Binding-site contacts:
Ligand atom C07 contacts residue HEM1 of chain 1.E at 3.6 Å.
Ligand atom C02 contacts residue PRO294 of chain 1.A at 4.0 Å (hydrophobic).
Ligand atom C10 contacts residue VAL296 of chain 1.A at 3.9 Å (hydrophobic).
Ligand atom C04 contacts residue HEM1 of chain 1.E at 3.9 Å.
Ligand atom C02 contacts residue TRP316 of chain 1.A at 3.5 Å (hydrophobic).
Ligand atom C09 contacts residue GLU321 of chain 1.A at 4.0 Å.
Ligand atom N02 contacts residue MET318 of chain 1.A at 4.0 Å.
Ligand atom C07 contacts residue SER314 of chain 1.A at 4.0 Å.
Ligand atom N02 contacts residue TRP316 of chain 1.A at 2.6 Å (h-bond).
Ligand atom C02 contacts residue HEM1 of chain 1.E at 3.5 Å.
Ligand atom C12 contacts residue HEM1 of chain 1.E at 3.2 Å.
Ligand atom C05 contacts residue VAL296 of chain 1.A at 3.8 Å (hydrophobic).
Ligand atom C06 contacts residue PRO294 of chain 1.A at 4.3 Å (hydrophobic).
Ligand atom C08 contacts residue HEM1 of chain 1.E at 3.8 Å.
Ligand atom N11 contacts residue GLN207 of chain 1.A at 4.2 Å.
Ligand atom C06 contacts residue GLU321 of chain 1.A at 3.6 Å.
Ligand atom C06 contacts residue HEM1 of chain 1.E at 4.3 Å.
Ligand atom N02 contacts residue PRO294 of chain 1.A at 4.2 Å.
Ligand atom C07 contacts residue PRO294 of chain 1.A at 3.9 Å (hydrophobic).
Ligand atom C08 contacts residue VAL296 of chain 1.A at 4.1 Å (hydrophobic).
Ligand atom N11 contacts residue HEM1 of chain 1.E at 3.1 Å (h-bond).
Ligand atom N02 contacts residue TYR317 of chain 1.A at 3.7 Å.
Ligand atom N11 contacts residue GLU321 of chain 1.A at 4.1 Å.
Ligand atom N01 contacts residue PRO294 of chain 1.A at 4.1 Å.
Ligand atom C10 contacts residue GLN207 of chain 1.A at 3.3 Å.
Ligand atom N01 contacts residue HEM1 of chain 1.E at 3.8 Å.
Ligand atom C07 contacts residue GLY315 of chain 1.A at 3.8 Å.
Ligand atom C09 contacts residue GLN207 of chain 1.A at 3.9 Å.
Ligand atom C04 contacts residue PRO294 of chain 1.A at 4.0 Å (hydrophobic).
Ligand atom N02 contacts residue GLU321 of chain 1.A at 2.6 Å (salt-bridge).
Ligand atom C03 contacts residue PRO294 of chain 1.A at 4.0 Å (hydrophobic).
Ligand atom C07 contacts residue PHE313 of chain 1.A at 3.6 Å (hydrophobic).
Ligand atom N01 contacts residue GLU321 of chain 1.A at 2.9 Å (salt-bridge).
Ligand atom C09 contacts residue VAL296 of chain 1.A at 3.7 Å (hydrophobic).
Ligand atom C03 contacts residue TRP316 of chain 1.A at 3.7 Å (hydrophobic).
Ligand atom C02 contacts residue GLU321 of chain 1.A at 3.2 Å.
Ligand atom C12 contacts residue GLN207 of chain 1.A at 4.1 Å.
Ligand atom N02 contacts residue HEM1 of chain 1.E at 3.1 Å.
Ligand atom C03 contacts residue HEM1 of chain 1.E at 3.2 Å.
Ligand atom C08 contacts residue GLU321 of chain 1.A at 3.3 Å.

Sequence of chain 1.A:
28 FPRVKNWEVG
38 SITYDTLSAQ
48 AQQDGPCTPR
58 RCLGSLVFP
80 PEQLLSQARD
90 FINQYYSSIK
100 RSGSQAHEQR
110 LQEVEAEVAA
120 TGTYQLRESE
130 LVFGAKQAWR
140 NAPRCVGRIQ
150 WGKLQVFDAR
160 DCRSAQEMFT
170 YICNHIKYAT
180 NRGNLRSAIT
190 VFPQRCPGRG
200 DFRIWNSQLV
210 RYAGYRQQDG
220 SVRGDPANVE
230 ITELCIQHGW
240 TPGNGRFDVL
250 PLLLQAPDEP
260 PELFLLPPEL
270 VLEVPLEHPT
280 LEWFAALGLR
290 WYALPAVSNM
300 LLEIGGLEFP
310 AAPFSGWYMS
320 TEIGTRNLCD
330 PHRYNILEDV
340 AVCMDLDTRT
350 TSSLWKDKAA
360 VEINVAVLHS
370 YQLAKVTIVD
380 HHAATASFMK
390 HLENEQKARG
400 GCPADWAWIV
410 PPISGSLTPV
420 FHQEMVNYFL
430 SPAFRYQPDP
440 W

The small molecule below binds the protein below.
Small molecule (SMILES): CNCCCc1cc(C)cc(N)n1